The protein below binds the small molecule below.
Small molecule (SMILES): CNC(=O)C[C@@H](Cc1ccc(OP(=O)(O)O)cc1)C(=O)N[C@H](C(=O)N[C@@H](CC(N)=O)C(N)=O)C(C)C

Sequence of chain 2.A:
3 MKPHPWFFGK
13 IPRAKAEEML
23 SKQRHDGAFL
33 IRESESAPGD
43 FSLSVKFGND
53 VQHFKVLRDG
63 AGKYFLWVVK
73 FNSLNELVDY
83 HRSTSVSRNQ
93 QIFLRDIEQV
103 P

Binding-site contacts:
Ligand atom OBE contacts residue ARG15 of chain 2.A at 3.8 Å.
Ligand atom CAP contacts residue LEU68 of chain 2.A at 3.5 Å (hydrophobic).
Ligand atom NAJ contacts residue HIS55 of chain 2.A at 2.9 Å (h-bond).
Ligand atom OBG contacts residue SER38 of chain 2.A at 3.9 Å.
Ligand atom PBF contacts residue SER38 of chain 2.A at 3.5 Å.
Ligand atom CAZ contacts residue LYS57 of chain 2.A at 3.5 Å.
Ligand atom OAM contacts residue TRP69 of chain 2.A at 3.6 Å.
Ligand atom CBK contacts residue ARG15 of chain 2.A at 3.9 Å.
Ligand atom OAS contacts residue LYS57 of chain 2.A at 2.8 Å (salt-bridge).
Ligand atom CAQ contacts residue LYS57 of chain 2.A at 3.7 Å.
Ligand atom OAS contacts residue PHE56 of chain 2.A at 3.4 Å.
Ligand atom CBA contacts residue LYS57 of chain 2.A at 3.3 Å.
Ligand atom OBH contacts residue ARG15 of chain 2.A at 2.8 Å (salt-bridge).
Ligand atom OAD contacts residue ARG15 of chain 2.A at 2.8 Å (salt-bridge).
Ligand atom CAW contacts residue HIS55 of chain 2.A at 3.8 Å.
Ligand atom CAO contacts residue TRP69 of chain 2.A at 3.6 Å (hydrophobic).
Ligand atom PBF contacts residue SER36 of chain 2.A at 3.7 Å.
Ligand atom CAX contacts residue HIS55 of chain 2.A at 3.4 Å.
Ligand atom CBK contacts residue LYS57 of chain 2.A at 3.7 Å.
Ligand atom OBH contacts residue ARG34 of chain 2.A at 2.7 Å (salt-bridge).
Ligand atom CBJ contacts residue ARG15 of chain 2.A at 3.3 Å.
Ligand atom NAR contacts residue LYS57 of chain 2.A at 2.8 Å (salt-bridge).
Ligand atom CAP contacts residue TRP69 of chain 2.A at 3.6 Å (hydrophobic).
Ligand atom CAQ contacts residue LEU68 of chain 2.A at 3.7 Å (hydrophobic).
Ligand atom CAA contacts residue ARG15 of chain 2.A at 3.4 Å.
Ligand atom CAG contacts residue HIS55 of chain 2.A at 3.4 Å.
Ligand atom CAW contacts residue PHE56 of chain 2.A at 3.6 Å (hydrophobic).
Ligand atom OBG contacts residue SER36 of chain 2.A at 2.8 Å (h-bond).
Ligand atom OBG contacts residue ARG34 of chain 2.A at 3.5 Å (salt-bridge).
Ligand atom CAZ contacts residue HIS55 of chain 2.A at 3.8 Å.
Ligand atom OBE contacts residue SER38 of chain 2.A at 3.4 Å (h-bond).
Ligand atom CAY contacts residue PHE56 of chain 2.A at 3.5 Å (hydrophobic).
Ligand atom OBG contacts residue SER44 of chain 2.A at 2.7 Å (h-bond).
Ligand atom CAH contacts residue HIS55 of chain 2.A at 3.6 Å.
Ligand atom OBI contacts residue SER38 of chain 2.A at 2.7 Å (h-bond).
Ligand atom CBD contacts residue ARG15 of chain 2.A at 3.6 Å.
Ligand atom CAC contacts residue ARG15 of chain 2.A at 3.7 Å.
Ligand atom CBB contacts residue LYS57 of chain 2.A at 3.5 Å.
Ligand atom NAR contacts residue LEU68 of chain 2.A at 2.9 Å (h-bond).
Ligand atom OBI contacts residue SER36 of chain 2.A at 3.6 Å.